Binding-site contacts:
Ligand atom O1B contacts residue GLY130 of chain 1.A at 3.2 Å.
Ligand atom PA contacts residue MG1 of chain 1.D at 3.5 Å.
Ligand atom PG contacts residue LYS151 of chain 1.A at 3.5 Å.
Ligand atom N1 contacts residue VAL205 of chain 1.A at 2.8 Å (h-bond).
Ligand atom O3A contacts residue MG1 of chain 1.D at 3.8 Å.
Ligand atom PA contacts residue LYS151 of chain 1.A at 3.9 Å.
Ligand atom O2B contacts residue MG1 of chain 1.D at 3.8 Å.
Ligand atom C2 contacts residue VAL205 of chain 1.A at 3.2 Å (hydrophobic).
Ligand atom O2G contacts residue MG1 of chain 1.E at 2.0 Å.
Ligand atom C6 contacts residue GLU203 of chain 1.A at 3.6 Å.
Ligand atom O1A contacts residue ASP263 of chain 1.A at 3.5 Å.
Ligand atom N1 contacts residue VAL149 of chain 1.A at 3.6 Å.
Ligand atom PB contacts residue MG1 of chain 1.D at 3.5 Å.
Ligand atom O4' contacts residue ALA128 of chain 1.A at 3.7 Å.
Ligand atom O1A contacts residue LYS151 of chain 1.A at 2.8 Å (salt-bridge).
Ligand atom O2A contacts residue ASP263 of chain 1.A at 3.4 Å (salt-bridge).
Ligand atom O1B contacts residue LEU132 of chain 1.A at 3.9 Å.
Ligand atom O2G contacts residue ASP263 of chain 1.A at 2.4 Å (salt-bridge).
Ligand atom O3B contacts residue MG1 of chain 1.D at 2.9 Å.
Ligand atom O1B contacts residue GLY131 of chain 1.A at 2.8 Å (h-bond).
Ligand atom N1 contacts residue GLU203 of chain 1.A at 3.5 Å (salt-bridge).
Ligand atom N1 contacts residue TYR204 of chain 1.A at 3.7 Å.
Ligand atom N6 contacts residue VAL181 of chain 1.A at 3.7 Å.
Ligand atom N6 contacts residue GLU203 of chain 1.A at 2.9 Å (salt-bridge).
Ligand atom C3' contacts residue ILE262 of chain 1.A at 3.7 Å (hydrophobic).
Ligand atom PG contacts residue MG1 of chain 1.E at 2.7 Å.
Ligand atom O3A contacts residue LYS151 of chain 1.A at 3.8 Å.
Ligand atom O2A contacts residue ASN251 of chain 1.A at 3.4 Å (h-bond).
Ligand atom O3G contacts residue LEU132 of chain 1.A at 3.7 Å.
Ligand atom O2A contacts residue MG1 of chain 1.D at 2.2 Å.
Ligand atom PG contacts residue ASP263 of chain 1.A at 3.5 Å.
Ligand atom O2B contacts residue GLY130 of chain 1.A at 3.8 Å.
Ligand atom O3G contacts residue LYS151 of chain 1.A at 3.1 Å.
Ligand atom O3B contacts residue ASP263 of chain 1.A at 3.2 Å (salt-bridge).
Ligand atom O2G contacts residue LYS151 of chain 1.A at 2.5 Å (salt-bridge).
Ligand atom N7 contacts residue MET202 of chain 1.A at 3.9 Å.
Ligand atom S1G contacts residue MG1 of chain 1.E at 2.4 Å.
Ligand atom C2 contacts residue TYR204 of chain 1.A at 3.7 Å (hydrophobic).
Ligand atom O3B contacts residue MG1 of chain 1.E at 3.8 Å.
Ligand atom N6 contacts residue MET202 of chain 1.A at 3.3 Å.

A small-molecule ligand and the protein it binds are described below.
Small molecule (SMILES): Nc1ncnc2c1ncn2[C@@H]1O[C@H](COP(=O)(O)OP(=O)(O)OP(O)(O)=S)[C@@H](O)[C@H]1O

Sequence of chain 1.A:
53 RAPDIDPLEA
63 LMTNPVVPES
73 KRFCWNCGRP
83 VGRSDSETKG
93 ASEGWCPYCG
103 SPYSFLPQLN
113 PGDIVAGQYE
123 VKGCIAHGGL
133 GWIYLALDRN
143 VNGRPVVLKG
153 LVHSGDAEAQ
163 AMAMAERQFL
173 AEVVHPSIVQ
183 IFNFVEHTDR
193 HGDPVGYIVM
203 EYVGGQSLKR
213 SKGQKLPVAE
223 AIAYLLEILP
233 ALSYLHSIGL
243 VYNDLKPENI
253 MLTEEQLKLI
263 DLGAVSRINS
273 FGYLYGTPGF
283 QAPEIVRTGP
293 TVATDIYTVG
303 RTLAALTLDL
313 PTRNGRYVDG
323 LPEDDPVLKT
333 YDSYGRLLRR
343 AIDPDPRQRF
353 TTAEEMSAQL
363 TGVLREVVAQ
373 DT